Binding-site contacts:
Ligand atom N contacts residue ILE41 of chain 1.B at 3.7 Å.
Ligand atom C2 contacts residue LEU117 of chain 1.B at 3.5 Å (hydrophobic).
Ligand atom F29 contacts residue GLU79 of chain 1.B at 3.5 Å.
Ligand atom C25 contacts residue ASP183 of chain 1.B at 3.5 Å.
Ligand atom C35 contacts residue ILE41 of chain 1.B at 3.6 Å (hydrophobic).
Ligand atom C8 contacts residue LEU117 of chain 1.B at 3.5 Å (hydrophobic).
Ligand atom C21 contacts residue PHE114 of chain 1.B at 3.8 Å (hydrophobic).
Ligand atom C6 contacts residue GLU115 of chain 1.B at 3.0 Å.
Ligand atom N24 contacts residue LYS64 of chain 1.B at 2.9 Å (salt-bridge).
Ligand atom N24 contacts residue ASP183 of chain 1.B at 3.4 Å (salt-bridge).
Ligand atom C6 contacts residue ALA62 of chain 1.B at 3.6 Å (hydrophobic).
Ligand atom N7 contacts residue ILE41 of chain 1.B at 3.6 Å.
Ligand atom N contacts residue LEU117 of chain 1.B at 3.4 Å (h-bond).
Ligand atom N3 contacts residue LEU170 of chain 1.B at 3.5 Å.
Ligand atom C4 contacts residue LEU170 of chain 1.B at 3.8 Å (hydrophobic).
Ligand atom N1 contacts residue LEU117 of chain 1.B at 2.9 Å (h-bond).
Ligand atom N1 contacts residue ALA62 of chain 1.B at 3.6 Å.
Ligand atom C5 contacts residue ALA62 of chain 1.B at 3.8 Å (hydrophobic).
Ligand atom N1 contacts residue GLU115 of chain 1.B at 3.6 Å (salt-bridge).
Ligand atom C8 contacts residue ILE41 of chain 1.B at 3.5 Å (hydrophobic).
Ligand atom C28 contacts residue GLU167 of chain 1.B at 3.7 Å.
Ligand atom N1 contacts residue LEU170 of chain 1.B at 3.7 Å.
Ligand atom F29 contacts residue LYS64 of chain 1.B at 3.4 Å.
Ligand atom N contacts residue SER118 of chain 1.B at 3.8 Å.
Ligand atom C23 contacts residue ASP183 of chain 1.B at 3.7 Å.
Ligand atom C12 contacts residue SER118 of chain 1.B at 3.5 Å.
Ligand atom C contacts residue LEU170 of chain 1.B at 3.7 Å (hydrophobic).
Ligand atom C25 contacts residue PHE46 of chain 1.B at 3.6 Å (hydrophobic).
Ligand atom N1 contacts residue MET116 of chain 1.B at 3.8 Å.
Ligand atom C2 contacts residue LEU170 of chain 1.B at 3.4 Å (hydrophobic).
Ligand atom C14 contacts residue ASN120 of chain 1.B at 3.7 Å.
Ligand atom F15 contacts residue PHE114 of chain 1.B at 3.1 Å.
Ligand atom C6 contacts residue LEU117 of chain 1.B at 3.7 Å (hydrophobic).
Ligand atom C contacts residue ILE41 of chain 1.B at 3.8 Å (hydrophobic).
Ligand atom F15 contacts residue VAL182 of chain 1.B at 3.7 Å.
Ligand atom N7 contacts residue LEU117 of chain 1.B at 2.8 Å (h-bond).
Ligand atom C34 contacts residue ILE41 of chain 1.B at 3.4 Å (hydrophobic).
Ligand atom F15 contacts residue VAL98 of chain 1.B at 3.4 Å.
Ligand atom F29 contacts residue PHE114 of chain 1.B at 3.2 Å.
Ligand atom C28 contacts residue ASN168 of chain 1.B at 3.7 Å.

Sequence of chain 1.B:
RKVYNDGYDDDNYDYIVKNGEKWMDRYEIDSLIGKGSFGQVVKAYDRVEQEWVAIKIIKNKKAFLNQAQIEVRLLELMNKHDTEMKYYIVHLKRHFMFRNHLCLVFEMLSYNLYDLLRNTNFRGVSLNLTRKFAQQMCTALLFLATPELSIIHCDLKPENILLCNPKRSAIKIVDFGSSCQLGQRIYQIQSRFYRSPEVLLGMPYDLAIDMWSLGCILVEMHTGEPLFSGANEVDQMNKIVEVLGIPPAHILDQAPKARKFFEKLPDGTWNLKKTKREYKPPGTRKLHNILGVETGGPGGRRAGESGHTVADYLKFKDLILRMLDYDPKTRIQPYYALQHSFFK

This small molecule binds to this protein.
Small molecule (SMILES): CCN1CCN(Cc2ccc(Nc3ncc(F)c(-c4cc(F)c5nc(C)n(C(C)C)c5c4)n3)nc2)CC1